The protein below binds the small molecule below.
Small molecule (SMILES): O=c1[nH]c(=O)c2[nH+]cn([C@@H]3O[C@H](COP(=O)(O)O)[C@@H](O)[C@H]3O)c2[nH]1

Sequence of chain 1.A:
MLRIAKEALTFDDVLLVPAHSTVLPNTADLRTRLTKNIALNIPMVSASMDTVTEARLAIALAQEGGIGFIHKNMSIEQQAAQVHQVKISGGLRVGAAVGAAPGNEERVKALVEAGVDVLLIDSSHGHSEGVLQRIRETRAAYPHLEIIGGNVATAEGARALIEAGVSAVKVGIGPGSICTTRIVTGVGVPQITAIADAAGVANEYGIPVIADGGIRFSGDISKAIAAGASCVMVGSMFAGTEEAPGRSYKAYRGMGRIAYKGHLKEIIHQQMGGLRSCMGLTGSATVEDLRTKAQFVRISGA

Binding-site contacts:
Ligand atom N7 contacts residue GLY266 of chain 1.A at 3.7 Å.
Ligand atom O2' contacts residue ASN156 of chain 1.A at 3.6 Å.
Ligand atom C5 contacts residue MET267 of chain 1.A at 3.9 Å (hydrophobic).
Ligand atom O5' contacts residue TYR264 of chain 1.A at 3.9 Å.
Ligand atom O3P contacts residue SER241 of chain 1.A at 3.1 Å (h-bond).
Ligand atom O1P contacts residue GLY181 of chain 1.A at 3.6 Å.
Ligand atom O1P contacts residue GLY219 of chain 1.A at 2.9 Å (h-bond).
Ligand atom O5' contacts residue GLY181 of chain 1.A at 3.7 Å.
Ligand atom O3' contacts residue ASP217 of chain 1.A at 2.6 Å (salt-bridge).
Ligand atom O2P contacts residue GLY240 of chain 1.A at 3.0 Å (h-bond).
Ligand atom O3P contacts residue TYR264 of chain 1.A at 2.5 Å (h-bond).
Ligand atom N7 contacts residue MET267 of chain 1.A at 3.1 Å (h-bond).
Ligand atom O6 contacts residue MET267 of chain 1.A at 3.5 Å (h-bond).
Ligand atom O3P contacts residue SER182 of chain 1.A at 2.7 Å (h-bond).
Ligand atom O1P contacts residue GLY218 of chain 1.A at 3.9 Å.
Ligand atom P contacts residue SER241 of chain 1.A at 3.9 Å.
Ligand atom O2 contacts residue THR186 of chain 1.A at 3.6 Å.
Ligand atom O2 contacts residue THR185 of chain 1.A at 3.3 Å (h-bond).
Ligand atom P contacts residue SER182 of chain 1.A at 3.7 Å.
Ligand atom O2' contacts residue ASP217 of chain 1.A at 2.6 Å (salt-bridge).
Ligand atom O2P contacts residue SER241 of chain 1.A at 3.5 Å (h-bond).
Ligand atom C5' contacts residue TYR264 of chain 1.A at 3.7 Å (hydrophobic).
Ligand atom C3' contacts residue ASP217 of chain 1.A at 3.4 Å.
Ligand atom C6 contacts residue GLY266 of chain 1.A at 3.7 Å.
Ligand atom O2 contacts residue ILE183 of chain 1.A at 3.9 Å.
Ligand atom C4' contacts residue ASP217 of chain 1.A at 3.5 Å.
Ligand atom C2 contacts residue ILE183 of chain 1.A at 3.7 Å (hydrophobic).
Ligand atom C2 contacts residue THR185 of chain 1.A at 3.6 Å.
Ligand atom N1 contacts residue ILE183 of chain 1.A at 3.6 Å.
Ligand atom O1P contacts residue SER182 of chain 1.A at 3.0 Å (h-bond).
Ligand atom P contacts residue TYR264 of chain 1.A at 3.7 Å.
Ligand atom O3' contacts residue ALA52 of chain 1.A at 3.5 Å.
Ligand atom O6 contacts residue GLY266 of chain 1.A at 3.1 Å.
Ligand atom C6 contacts residue THR185 of chain 1.A at 3.8 Å.
Ligand atom N1 contacts residue THR185 of chain 1.A at 2.9 Å (h-bond).
Ligand atom C5 contacts residue GLY266 of chain 1.A at 3.9 Å.
Ligand atom O5' contacts residue GLY218 of chain 1.A at 3.6 Å.
Ligand atom O3' contacts residue MET238 of chain 1.A at 3.7 Å.
Ligand atom O2 contacts residue CYS184 of chain 1.A at 3.5 Å (h-bond).
Ligand atom C2' contacts residue ASP217 of chain 1.A at 3.7 Å.